Sequence of chain 1.K:
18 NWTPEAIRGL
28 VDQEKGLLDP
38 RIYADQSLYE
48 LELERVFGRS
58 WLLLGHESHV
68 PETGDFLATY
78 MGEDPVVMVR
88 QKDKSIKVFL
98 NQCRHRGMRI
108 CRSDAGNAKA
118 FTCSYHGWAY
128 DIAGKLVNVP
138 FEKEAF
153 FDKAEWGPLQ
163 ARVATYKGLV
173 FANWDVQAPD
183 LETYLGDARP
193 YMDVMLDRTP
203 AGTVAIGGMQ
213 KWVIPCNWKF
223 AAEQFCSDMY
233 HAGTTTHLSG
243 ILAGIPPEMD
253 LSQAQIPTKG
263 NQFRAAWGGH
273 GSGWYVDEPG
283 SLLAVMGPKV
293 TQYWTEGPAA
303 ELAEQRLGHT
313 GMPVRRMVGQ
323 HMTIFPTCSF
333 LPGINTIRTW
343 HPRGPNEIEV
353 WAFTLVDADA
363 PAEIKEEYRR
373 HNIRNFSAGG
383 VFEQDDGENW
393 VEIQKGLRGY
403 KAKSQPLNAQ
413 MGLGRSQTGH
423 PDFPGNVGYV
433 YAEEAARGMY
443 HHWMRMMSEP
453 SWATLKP

Binding-site contacts:
Ligand atom C13 contacts residue HIS233 of chain 1.K at 3.5 Å.
Ligand atom C5 contacts residue VAL287 of chain 1.K at 3.8 Å (hydrophobic).
Ligand atom C17 contacts residue HIS323 of chain 1.K at 3.9 Å.
Ligand atom C17 contacts residue ASP230 of chain 1.K at 4.0 Å.
Ligand atom C16 contacts residue LEU333 of chain 1.K at 4.0 Å (hydrophobic).
Ligand atom C12 contacts residue HIS323 of chain 1.K at 3.6 Å.
Ligand atom C16 contacts residue ALA234 of chain 1.K at 4.3 Å (hydrophobic).
Ligand atom C13 contacts residue ASP230 of chain 1.K at 3.9 Å.
Ligand atom C17 contacts residue ALA234 of chain 1.K at 4.1 Å (hydrophobic).
Ligand atom C5 contacts residue PHE384 of chain 1.K at 4.4 Å (hydrophobic).
Ligand atom C15 contacts residue LEU333 of chain 1.K at 3.4 Å (hydrophobic).
Ligand atom C14 contacts residue HIS323 of chain 1.K at 4.2 Å.
Ligand atom C6 contacts residue VAL287 of chain 1.K at 4.1 Å (hydrophobic).
Ligand atom C1 contacts residue PHE384 of chain 1.K at 4.3 Å (hydrophobic).
Ligand atom C16 contacts residue HIS323 of chain 1.K at 4.4 Å.
Ligand atom C2 contacts residue ALA234 of chain 1.K at 4.2 Å (hydrophobic).
Ligand atom C6 contacts residue PHE384 of chain 1.K at 3.5 Å (hydrophobic).
Ligand atom C1 contacts residue PHE378 of chain 1.K at 4.0 Å (hydrophobic).
Ligand atom C14 contacts residue GLN226 of chain 1.K at 4.1 Å.
Ligand atom C17 contacts residue HIS233 of chain 1.K at 3.8 Å.
Ligand atom C16 contacts residue HIS233 of chain 1.K at 4.1 Å.
Ligand atom C6 contacts residue PHE378 of chain 1.K at 3.9 Å (hydrophobic).
Ligand atom C2 contacts residue LEU333 of chain 1.K at 4.4 Å (hydrophobic).
Ligand atom C12 contacts residue MET231 of chain 1.K at 3.9 Å (hydrophobic).
Ligand atom C12 contacts residue GLN226 of chain 1.K at 3.8 Å.
Ligand atom C13 contacts residue GLN226 of chain 1.K at 3.3 Å.
Ligand atom C17 contacts residue MET231 of chain 1.K at 3.8 Å (hydrophobic).
Ligand atom C14 contacts residue PHE227 of chain 1.K at 3.9 Å (hydrophobic).
Ligand atom C12 contacts residue ASP230 of chain 1.K at 3.2 Å.
Ligand atom C4 contacts residue ILE336 of chain 1.K at 4.2 Å (hydrophobic).
Ligand atom C3 contacts residue MET231 of chain 1.K at 3.9 Å (hydrophobic).
Ligand atom C1 contacts residue ALA234 of chain 1.K at 4.2 Å (hydrophobic).
Ligand atom C6 contacts residue ILE336 of chain 1.K at 4.4 Å (hydrophobic).
Ligand atom C14 contacts residue HIS233 of chain 1.K at 3.8 Å.
Ligand atom C5 contacts residue ILE336 of chain 1.K at 4.0 Å (hydrophobic).
Ligand atom C13 contacts residue HIS323 of chain 1.K at 3.8 Å.
Ligand atom C12 contacts residue HIS233 of chain 1.K at 3.5 Å.
Ligand atom C15 contacts residue HIS233 of chain 1.K at 4.1 Å.
Ligand atom C14 contacts residue LEU333 of chain 1.K at 3.8 Å (hydrophobic).
Ligand atom C13 contacts residue PHE227 of chain 1.K at 3.9 Å (hydrophobic).

The protein below binds the small molecule below.
Small molecule (SMILES): c1ccc(-c2ccccc2)cc1